Sequence of chain 1.M:
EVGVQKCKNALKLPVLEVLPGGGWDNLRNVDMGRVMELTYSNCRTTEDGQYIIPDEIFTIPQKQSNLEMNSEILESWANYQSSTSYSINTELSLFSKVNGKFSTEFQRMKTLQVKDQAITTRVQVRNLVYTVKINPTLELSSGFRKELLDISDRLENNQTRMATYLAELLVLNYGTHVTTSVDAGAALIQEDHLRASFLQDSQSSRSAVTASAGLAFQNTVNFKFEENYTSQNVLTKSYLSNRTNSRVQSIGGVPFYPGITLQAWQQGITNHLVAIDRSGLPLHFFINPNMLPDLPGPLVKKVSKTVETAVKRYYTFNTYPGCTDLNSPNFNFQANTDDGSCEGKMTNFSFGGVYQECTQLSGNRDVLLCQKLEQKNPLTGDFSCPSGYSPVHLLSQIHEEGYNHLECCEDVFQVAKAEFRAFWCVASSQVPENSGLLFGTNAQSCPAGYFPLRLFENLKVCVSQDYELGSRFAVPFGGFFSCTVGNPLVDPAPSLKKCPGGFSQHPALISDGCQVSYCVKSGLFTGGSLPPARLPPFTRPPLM

Binding-site contacts:
Ligand atom O6 contacts residue ASP211 of chain 1.M at 4.0 Å.
Ligand atom C6 contacts residue PHE208 of chain 1.M at 3.6 Å (hydrophobic).
Ligand atom O5 contacts residue ASN252 of chain 1.M at 2.3 Å (h-bond).
Ligand atom C5 contacts residue PHE208 of chain 1.M at 4.3 Å (hydrophobic).
Ligand atom C5 contacts residue ASN252 of chain 1.M at 3.6 Å.
Ligand atom C3 contacts residue ASN252 of chain 1.M at 3.9 Å.
Ligand atom O6 contacts residue SER207 of chain 1.M at 4.2 Å.
Ligand atom N2 contacts residue ASN252 of chain 1.M at 3.0 Å (h-bond).
Ligand atom C4 contacts residue ASN252 of chain 1.M at 4.3 Å.
Ligand atom O7 contacts residue SER251 of chain 1.M at 2.9 Å (h-bond).
Ligand atom C2 contacts residue ASN252 of chain 1.M at 2.6 Å.
Ligand atom C7 contacts residue ASP211 of chain 1.M at 4.4 Å.
Ligand atom C8 contacts residue SER251 of chain 1.M at 4.0 Å.
Ligand atom C7 contacts residue ASN252 of chain 1.M at 4.1 Å.
Ligand atom N2 contacts residue SER251 of chain 1.M at 4.0 Å.
Ligand atom C6 contacts residue SER248 of chain 1.M at 4.3 Å.
Ligand atom C7 contacts residue SER251 of chain 1.M at 3.5 Å.
Ligand atom O5 contacts residue PHE208 of chain 1.M at 3.7 Å.
Ligand atom O6 contacts residue PHE208 of chain 1.M at 3.3 Å.
Ligand atom C1 contacts residue ASN252 of chain 1.M at 1.4 Å.
Ligand atom C8 contacts residue ASP211 of chain 1.M at 3.5 Å.

This protein binds this small molecule.
Small molecule (SMILES): CC(=O)N[C@H]1[C@H](O[C@H]2[C@H](O)[C@@H](NC(C)=O)CO[C@@H]2CO)O[C@H](CO)[C@@H](O)[C@@H]1O